Sequence of chain 21.C:
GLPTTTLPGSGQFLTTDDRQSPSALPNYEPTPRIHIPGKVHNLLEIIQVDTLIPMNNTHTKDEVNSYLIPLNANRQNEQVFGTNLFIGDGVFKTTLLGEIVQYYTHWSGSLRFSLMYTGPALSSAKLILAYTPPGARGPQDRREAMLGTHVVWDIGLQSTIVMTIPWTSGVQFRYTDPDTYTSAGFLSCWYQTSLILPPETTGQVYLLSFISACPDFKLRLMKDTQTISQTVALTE

Sequence of chain 21.A:
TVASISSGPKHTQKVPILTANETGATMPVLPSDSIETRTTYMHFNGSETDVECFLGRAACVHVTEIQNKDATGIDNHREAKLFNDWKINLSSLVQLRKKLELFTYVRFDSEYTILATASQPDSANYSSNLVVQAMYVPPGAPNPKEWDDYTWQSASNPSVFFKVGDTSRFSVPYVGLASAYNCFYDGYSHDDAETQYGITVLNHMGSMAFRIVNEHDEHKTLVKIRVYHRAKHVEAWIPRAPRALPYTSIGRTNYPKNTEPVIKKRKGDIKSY

The small molecule below binds the protein below.
Small molecule (SMILES): Cc1cc(CCCOc2c(C)cc(-c3noc(C(F)(F)F)n3)cc2C)on1

Sequence of chain 22.C:
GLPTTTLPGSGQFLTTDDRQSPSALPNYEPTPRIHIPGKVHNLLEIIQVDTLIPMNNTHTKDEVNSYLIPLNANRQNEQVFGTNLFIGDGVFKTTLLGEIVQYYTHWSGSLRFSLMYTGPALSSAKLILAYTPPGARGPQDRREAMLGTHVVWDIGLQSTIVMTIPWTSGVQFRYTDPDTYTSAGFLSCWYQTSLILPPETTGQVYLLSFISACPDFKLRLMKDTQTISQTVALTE

Binding-site contacts:
Ligand atom N3A contacts residue PHE186 of chain 21.A at 3.4 Å.
Ligand atom CM6 contacts residue VAL188 of chain 21.A at 3.8 Å (hydrophobic).
Ligand atom F3 contacts residue MET151 of chain 21.A at 3.7 Å.
Ligand atom O1A contacts residue ALA24 of chain 21.C at 3.3 Å.
Ligand atom CM4 contacts residue VAL176 of chain 21.A at 3.8 Å (hydrophobic).
Ligand atom C3 contacts residue LEU106 of chain 21.A at 3.8 Å (hydrophobic).
Ligand atom C2C contacts residue TYR128 of chain 21.A at 3.2 Å (hydrophobic).
Ligand atom O1 contacts residue MET221 of chain 21.A at 3.7 Å.
Ligand atom F3 contacts residue TYR152 of chain 21.A at 3.6 Å.
Ligand atom C2A contacts residue PHE186 of chain 21.A at 3.5 Å (hydrophobic).
Ligand atom CM6 contacts residue TYR152 of chain 21.A at 3.4 Å (hydrophobic).
Ligand atom F1 contacts residue PHE186 of chain 21.A at 3.8 Å.
Ligand atom C2B contacts residue ILE104 of chain 21.A at 3.8 Å (hydrophobic).
Ligand atom CM2 contacts residue MET224 of chain 21.A at 3.5 Å (hydrophobic).
Ligand atom CM4 contacts residue ALA150 of chain 21.A at 3.6 Å (hydrophobic).
Ligand atom C3A contacts residue PHE186 of chain 21.A at 3.7 Å (hydrophobic).
Ligand atom C5B contacts residue TYR152 of chain 21.A at 3.5 Å (hydrophobic).
Ligand atom C3C contacts residue TYR128 of chain 21.A at 3.3 Å (hydrophobic).
Ligand atom F3 contacts residue PRO174 of chain 21.A at 2.9 Å.
Ligand atom N3A contacts residue TYR152 of chain 21.A at 3.8 Å.
Ligand atom C3B contacts residue MET224 of chain 21.A at 3.6 Å (hydrophobic).
Ligand atom C6B contacts residue TYR152 of chain 21.A at 3.6 Å (hydrophobic).
Ligand atom F1 contacts residue ALA150 of chain 21.A at 3.8 Å.
Ligand atom C4 contacts residue TYR197 of chain 21.A at 3.4 Å (hydrophobic).
Ligand atom CM6 contacts residue LEU25 of chain 21.C at 3.8 Å (hydrophobic).
Ligand atom F2 contacts residue VAL176 of chain 21.A at 2.7 Å.
Ligand atom N1A contacts residue PRO174 of chain 21.A at 3.5 Å.
Ligand atom F1 contacts residue MET224 of chain 21.A at 3.6 Å.
Ligand atom C2A contacts residue TYR152 of chain 21.A at 3.7 Å (hydrophobic).
Ligand atom C1C contacts residue TYR197 of chain 21.A at 3.5 Å (hydrophobic).
Ligand atom C2C contacts residue ILE104 of chain 21.A at 3.8 Å (hydrophobic).
Ligand atom F3 contacts residue VAL176 of chain 21.A at 3.6 Å.
Ligand atom N1A contacts residue ALA24 of chain 21.C at 3.2 Å.
Ligand atom CM2 contacts residue ILE104 of chain 21.A at 3.6 Å (hydrophobic).
Ligand atom CM3 contacts residue ASN219 of chain 21.A at 3.8 Å.
Ligand atom C1C contacts residue TYR128 of chain 21.A at 3.5 Å (hydrophobic).
Ligand atom F3 contacts residue ALA150 of chain 21.A at 2.7 Å.
Ligand atom O1A contacts residue PRO174 of chain 21.A at 3.5 Å.
Ligand atom F3 contacts residue SER175 of chain 21.A at 2.8 Å.
Ligand atom CM2 contacts residue TYR128 of chain 21.A at 3.4 Å (hydrophobic).